Binding-site contacts:
Ligand atom C4 contacts residue NAD1 of chain 1.E at 3.9 Å.
Ligand atom C contacts residue LEU156 of chain 1.A at 3.8 Å (hydrophobic).
Ligand atom C3 contacts residue PHE453 of chain 1.A at 3.7 Å (hydrophobic).
Ligand atom C1 contacts residue PHE453 of chain 1.A at 3.6 Å (hydrophobic).
Ligand atom C5 contacts residue ASN152 of chain 1.A at 4.0 Å.
Ligand atom C5 contacts residue NAD1 of chain 1.E at 2.8 Å.
Ligand atom C4 contacts residue LEU153 of chain 1.A at 3.8 Å (hydrophobic).
Ligand atom O contacts residue ARG103 of chain 1.A at 2.8 Å (salt-bridge).
Ligand atom O1 contacts residue LEU156 of chain 1.A at 4.1 Å.
Ligand atom O3 contacts residue LEU153 of chain 1.A at 4.0 Å.
Ligand atom O2 contacts residue LEU157 of chain 1.A at 3.5 Å.
Ligand atom O3 contacts residue CYS285 of chain 1.A at 2.8 Å (h-bond).
Ligand atom C5 contacts residue CYS285 of chain 1.A at 1.9 Å (hydrophobic).
Ligand atom O1 contacts residue ARG447 of chain 1.A at 3.1 Å (salt-bridge).
Ligand atom C4 contacts residue CYS285 of chain 1.A at 2.9 Å (hydrophobic).
Ligand atom C contacts residue ARG103 of chain 1.A at 3.6 Å.
Ligand atom C1 contacts residue LEU157 of chain 1.A at 3.8 Å (hydrophobic).
Ligand atom C3 contacts residue LEU157 of chain 1.A at 3.8 Å (hydrophobic).
Ligand atom O3 contacts residue VAL284 of chain 1.A at 3.6 Å.
Ligand atom O3 contacts residue NAD1 of chain 1.E at 3.1 Å.
Ligand atom O2 contacts residue PHE453 of chain 1.A at 3.3 Å.
Ligand atom C1 contacts residue TYR445 of chain 1.A at 3.7 Å (hydrophobic).
Ligand atom C3 contacts residue NAD1 of chain 1.E at 3.6 Å.
Ligand atom C4 contacts residue VAL284 of chain 1.A at 4.0 Å (hydrophobic).
Ligand atom O1 contacts residue ARG103 of chain 1.A at 2.9 Å (salt-bridge).
Ligand atom C contacts residue ARG447 of chain 1.A at 3.2 Å.
Ligand atom C2 contacts residue PHE453 of chain 1.A at 3.8 Å (hydrophobic).
Ligand atom C2 contacts residue TYR445 of chain 1.A at 3.1 Å (hydrophobic).
Ligand atom O1 contacts residue TRP160 of chain 1.A at 3.8 Å.
Ligand atom C1 contacts residue LEU156 of chain 1.A at 4.1 Å (hydrophobic).
Ligand atom C contacts residue TYR445 of chain 1.A at 3.4 Å (hydrophobic).
Ligand atom C5 contacts residue VAL284 of chain 1.A at 4.1 Å (hydrophobic).
Ligand atom O contacts residue ARG447 of chain 1.A at 2.9 Å (salt-bridge).
Ligand atom O3 contacts residue ASN152 of chain 1.A at 2.6 Å (h-bond).
Ligand atom C4 contacts residue LEU286 of chain 1.A at 4.0 Å (hydrophobic).
Ligand atom O contacts residue LEU156 of chain 1.A at 3.9 Å.
Ligand atom C3 contacts residue CYS285 of chain 1.A at 3.6 Å (hydrophobic).
Ligand atom C2 contacts residue LEU157 of chain 1.A at 4.0 Å (hydrophobic).
Ligand atom O contacts residue TYR445 of chain 1.A at 2.4 Å (h-bond).
Ligand atom C contacts residue PHE453 of chain 1.A at 4.1 Å (hydrophobic).

Sequence of chain 1.A:
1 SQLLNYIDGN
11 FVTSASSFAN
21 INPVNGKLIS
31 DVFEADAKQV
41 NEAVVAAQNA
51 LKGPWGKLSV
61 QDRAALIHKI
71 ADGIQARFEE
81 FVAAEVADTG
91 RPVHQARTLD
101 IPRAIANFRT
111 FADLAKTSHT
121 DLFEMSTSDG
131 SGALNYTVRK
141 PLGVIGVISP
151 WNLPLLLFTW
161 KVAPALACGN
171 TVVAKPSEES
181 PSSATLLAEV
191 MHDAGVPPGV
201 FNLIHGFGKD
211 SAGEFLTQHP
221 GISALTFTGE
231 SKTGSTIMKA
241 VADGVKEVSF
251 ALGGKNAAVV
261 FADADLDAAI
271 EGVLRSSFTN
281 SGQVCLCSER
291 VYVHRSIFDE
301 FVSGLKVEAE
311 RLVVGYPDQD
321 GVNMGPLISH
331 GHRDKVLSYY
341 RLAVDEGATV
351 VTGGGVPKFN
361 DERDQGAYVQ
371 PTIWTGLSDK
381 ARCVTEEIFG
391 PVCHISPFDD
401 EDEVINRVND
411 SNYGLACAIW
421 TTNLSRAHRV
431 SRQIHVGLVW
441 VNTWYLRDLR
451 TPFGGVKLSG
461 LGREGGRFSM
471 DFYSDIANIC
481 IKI

The protein below binds the small molecule below.
Small molecule (SMILES): O=C(O)/C(O)=C/C=C/CO